Binding-site contacts:
Ligand atom C8 contacts residue ASN282 of chain 1.B at 3.5 Å.
Ligand atom N2 contacts residue GLN283 of chain 1.B at 4.0 Å.
Ligand atom C4 contacts residue ASN282 of chain 1.B at 4.2 Å.
Ligand atom C7 contacts residue ASN282 of chain 1.B at 3.4 Å.
Ligand atom C2 contacts residue ASN282 of chain 1.B at 2.5 Å.
Ligand atom C8 contacts residue GLN283 of chain 1.B at 3.4 Å.
Ligand atom C5 contacts residue ASN282 of chain 1.B at 3.6 Å.
Ligand atom O7 contacts residue ASN282 of chain 1.B at 3.2 Å (h-bond).
Ligand atom C1 contacts residue ASN282 of chain 1.B at 1.4 Å.
Ligand atom C3 contacts residue ASN282 of chain 1.B at 3.8 Å.
Ligand atom N2 contacts residue ASN282 of chain 1.B at 2.9 Å (h-bond).
Ligand atom O5 contacts residue ASN282 of chain 1.B at 2.4 Å (h-bond).
Ligand atom C7 contacts residue GLN283 of chain 1.B at 4.0 Å.

Sequence of chain 1.B:
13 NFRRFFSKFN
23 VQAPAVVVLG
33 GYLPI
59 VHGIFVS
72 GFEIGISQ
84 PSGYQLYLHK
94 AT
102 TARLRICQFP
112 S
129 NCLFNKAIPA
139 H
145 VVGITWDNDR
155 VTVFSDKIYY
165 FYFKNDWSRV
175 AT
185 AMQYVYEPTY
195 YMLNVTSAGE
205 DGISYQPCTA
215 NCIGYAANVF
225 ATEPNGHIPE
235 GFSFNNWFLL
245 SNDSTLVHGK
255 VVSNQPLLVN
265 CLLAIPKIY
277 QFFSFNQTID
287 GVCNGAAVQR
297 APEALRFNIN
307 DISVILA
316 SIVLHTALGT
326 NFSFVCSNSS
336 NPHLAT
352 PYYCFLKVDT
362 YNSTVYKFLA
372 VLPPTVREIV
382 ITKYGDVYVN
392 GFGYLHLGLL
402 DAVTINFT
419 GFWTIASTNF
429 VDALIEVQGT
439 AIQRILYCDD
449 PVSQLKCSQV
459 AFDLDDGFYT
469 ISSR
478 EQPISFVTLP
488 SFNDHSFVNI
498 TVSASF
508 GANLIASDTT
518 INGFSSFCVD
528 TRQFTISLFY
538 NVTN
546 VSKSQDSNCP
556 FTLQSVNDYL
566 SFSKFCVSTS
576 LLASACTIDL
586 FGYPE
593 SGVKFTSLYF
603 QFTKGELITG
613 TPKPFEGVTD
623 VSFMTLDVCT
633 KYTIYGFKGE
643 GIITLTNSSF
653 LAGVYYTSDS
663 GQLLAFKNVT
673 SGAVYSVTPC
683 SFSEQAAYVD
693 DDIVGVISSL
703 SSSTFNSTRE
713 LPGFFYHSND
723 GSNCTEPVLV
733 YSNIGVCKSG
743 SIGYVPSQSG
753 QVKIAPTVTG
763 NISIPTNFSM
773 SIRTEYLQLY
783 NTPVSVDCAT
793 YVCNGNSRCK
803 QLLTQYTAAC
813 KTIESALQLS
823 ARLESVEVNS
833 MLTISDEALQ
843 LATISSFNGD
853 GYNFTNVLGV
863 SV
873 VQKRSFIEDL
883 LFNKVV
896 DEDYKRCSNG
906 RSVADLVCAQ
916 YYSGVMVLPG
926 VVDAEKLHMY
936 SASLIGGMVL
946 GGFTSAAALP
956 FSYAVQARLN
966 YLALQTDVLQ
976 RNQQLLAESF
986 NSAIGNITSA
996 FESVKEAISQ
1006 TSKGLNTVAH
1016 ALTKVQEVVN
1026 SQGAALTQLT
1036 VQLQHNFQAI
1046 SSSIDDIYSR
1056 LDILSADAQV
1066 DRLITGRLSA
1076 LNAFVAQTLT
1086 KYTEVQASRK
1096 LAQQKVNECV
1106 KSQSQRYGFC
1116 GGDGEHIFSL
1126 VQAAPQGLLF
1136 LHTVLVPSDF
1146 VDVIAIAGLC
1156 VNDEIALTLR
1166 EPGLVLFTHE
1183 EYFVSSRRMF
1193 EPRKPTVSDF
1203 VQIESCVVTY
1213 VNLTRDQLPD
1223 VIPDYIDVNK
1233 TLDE

A protein and the small-molecule ligand that binds it are described below.
Small molecule (SMILES): CC(=O)N[C@@H]1[C@@H](O)[C@H](O)[C@@H](CO)O[C@H]1O